Sequence of chain 4.E:
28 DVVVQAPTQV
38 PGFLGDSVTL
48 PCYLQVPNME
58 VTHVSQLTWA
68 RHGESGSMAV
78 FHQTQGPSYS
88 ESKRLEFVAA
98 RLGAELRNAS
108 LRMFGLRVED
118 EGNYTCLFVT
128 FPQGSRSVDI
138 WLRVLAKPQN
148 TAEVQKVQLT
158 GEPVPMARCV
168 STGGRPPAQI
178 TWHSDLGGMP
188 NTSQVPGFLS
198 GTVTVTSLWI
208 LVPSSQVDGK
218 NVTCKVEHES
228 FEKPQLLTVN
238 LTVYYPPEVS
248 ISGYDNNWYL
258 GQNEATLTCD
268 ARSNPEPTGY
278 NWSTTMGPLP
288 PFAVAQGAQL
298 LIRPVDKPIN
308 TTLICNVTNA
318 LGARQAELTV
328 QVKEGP

Binding-site contacts:
Ligand atom O7 contacts residue GLY216 of chain 4.E at 3.9 Å.
Ligand atom C8 contacts residue NAG1 of chain 4.I at 4.3 Å.
Ligand atom N2 contacts residue ASN237 of chain 4.E at 3.1 Å (h-bond).
Ligand atom C7 contacts residue NAG1 of chain 4.I at 4.4 Å.
Ligand atom C1 contacts residue GLY216 of chain 4.E at 4.3 Å.
Ligand atom C1 contacts residue ASN237 of chain 4.E at 1.4 Å.
Ligand atom C7 contacts residue ASN237 of chain 4.E at 3.7 Å.
Ligand atom C2 contacts residue GLY216 of chain 4.E at 3.9 Å.
Ligand atom C5 contacts residue ASN237 of chain 4.E at 3.6 Å.
Ligand atom C8 contacts residue ASN218 of chain 4.E at 2.8 Å.
Ligand atom O5 contacts residue ASN237 of chain 4.E at 2.3 Å (h-bond).
Ligand atom O6 contacts residue ASN237 of chain 4.E at 4.4 Å.
Ligand atom C8 contacts residue LYS217 of chain 4.E at 3.9 Å.
Ligand atom N2 contacts residue GLY216 of chain 4.E at 2.6 Å (h-bond).
Ligand atom C2 contacts residue ASN237 of chain 4.E at 2.6 Å.
Ligand atom C7 contacts residue GLY216 of chain 4.E at 2.7 Å.
Ligand atom O7 contacts residue ASN218 of chain 4.E at 3.5 Å (h-bond).
Ligand atom O7 contacts residue NAG1 of chain 4.I at 3.7 Å.
Ligand atom N2 contacts residue ASN218 of chain 4.E at 4.4 Å.
Ligand atom C3 contacts residue ASN237 of chain 4.E at 3.9 Å.
Ligand atom C8 contacts residue GLY216 of chain 4.E at 2.1 Å.
Ligand atom C7 contacts residue ASN218 of chain 4.E at 3.4 Å.
Ligand atom C4 contacts residue ASN237 of chain 4.E at 4.3 Å.
Ligand atom O7 contacts residue ASN237 of chain 4.E at 3.8 Å.

A protein and the small-molecule ligand that binds it are described below.
Small molecule (SMILES): CC(=O)N[C@H]1[C@H](O[C@H]2[C@H](O)[C@@H](NC(C)=O)CO[C@@H]2CO)O[C@H](CO)[C@@H](O[C@@H]2O[C@H](CO)[C@@H](O)[C@H](O)[C@@H]2O)[C@@H]1O